Sequence of chain 1.A:
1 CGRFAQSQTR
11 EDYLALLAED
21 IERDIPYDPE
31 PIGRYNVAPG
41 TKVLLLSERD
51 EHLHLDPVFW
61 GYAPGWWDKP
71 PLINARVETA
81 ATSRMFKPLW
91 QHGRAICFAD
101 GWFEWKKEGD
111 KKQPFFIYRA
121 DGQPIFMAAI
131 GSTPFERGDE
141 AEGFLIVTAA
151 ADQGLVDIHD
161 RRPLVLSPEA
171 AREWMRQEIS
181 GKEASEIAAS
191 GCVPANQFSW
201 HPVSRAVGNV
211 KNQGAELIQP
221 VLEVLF

A protein and the small-molecule ligand that binds it are described below.
Small molecule (SMILES): CC[C@H](O)[C@H](O)COP(=O)(O)O

Binding-site contacts:
Ligand atom C2' contacts residue GLU104 of chain 1.A at 4.1 Å.
Ligand atom O1P contacts residue ARG161 of chain 1.A at 2.9 Å (salt-bridge).
Ligand atom O3' contacts residue CYS1 of chain 1.A at 3.1 Å (h-bond).
Ligand atom P contacts residue ARG161 of chain 1.A at 3.9 Å.
Ligand atom O3' contacts residue GLU104 of chain 1.A at 4.0 Å.
Ligand atom C5' contacts residue DC5 of chain 1.B at 3.0 Å.
Ligand atom C2' contacts residue ASN74 of chain 1.A at 3.5 Å.
Ligand atom C1' contacts residue ASN74 of chain 1.A at 3.5 Å.
Ligand atom C5' contacts residue THR148 of chain 1.A at 4.4 Å.
Ligand atom C1' contacts residue CYS1 of chain 1.A at 1.5 Å (hydrophobic).
Ligand atom C3' contacts residue HIS159 of chain 1.A at 3.9 Å.
Ligand atom O5' contacts residue ARG161 of chain 1.A at 3.8 Å.
Ligand atom O1P contacts residue DC5 of chain 1.B at 2.5 Å (h-bond).
Ligand atom C4' contacts residue ASN74 of chain 1.A at 4.1 Å.
Ligand atom C2' contacts residue HIS159 of chain 1.A at 4.2 Å.
Ligand atom C4' contacts residue HIS159 of chain 1.A at 3.7 Å.
Ligand atom C1' contacts residue GLU104 of chain 1.A at 3.7 Å.
Ligand atom O4' contacts residue ARG161 of chain 1.A at 3.4 Å.
Ligand atom O2P contacts residue ARG161 of chain 1.A at 3.9 Å.
Ligand atom O5' contacts residue DC5 of chain 1.B at 2.5 Å (h-bond).
Ligand atom C2' contacts residue CYS1 of chain 1.A at 2.5 Å (hydrophobic).
Ligand atom C1' contacts residue GLY2 of chain 1.A at 3.6 Å.
Ligand atom O3' contacts residue GLY2 of chain 1.A at 4.4 Å.
Ligand atom P contacts residue ARG76 of chain 1.A at 3.8 Å.
Ligand atom C5' contacts residue ARG161 of chain 1.A at 4.2 Å.
Ligand atom O1P contacts residue ARG76 of chain 1.A at 3.6 Å.
Ligand atom O1P contacts residue THR148 of chain 1.A at 2.7 Å (h-bond).
Ligand atom O4' contacts residue HIS159 of chain 1.A at 2.7 Å (h-bond).
Ligand atom C3' contacts residue ASN74 of chain 1.A at 3.5 Å.
Ligand atom C2' contacts residue ARG161 of chain 1.A at 4.5 Å.
Ligand atom C2' contacts residue THR148 of chain 1.A at 4.4 Å.
Ligand atom O2P contacts residue DC5 of chain 1.B at 2.6 Å (h-bond).
Ligand atom P contacts residue THR148 of chain 1.A at 4.0 Å.
Ligand atom O4' contacts residue ASP160 of chain 1.A at 4.1 Å.
Ligand atom C4' contacts residue ARG161 of chain 1.A at 4.4 Å.
Ligand atom C5' contacts residue ASN74 of chain 1.A at 3.6 Å.
Ligand atom O3' contacts residue HIS159 of chain 1.A at 3.3 Å (h-bond).
Ligand atom O2P contacts residue ARG76 of chain 1.A at 2.9 Å (salt-bridge).
Ligand atom P contacts residue DC5 of chain 1.B at 1.6 Å.
Ligand atom C3' contacts residue CYS1 of chain 1.A at 3.3 Å (hydrophobic).